Sequence of chain 1.H:
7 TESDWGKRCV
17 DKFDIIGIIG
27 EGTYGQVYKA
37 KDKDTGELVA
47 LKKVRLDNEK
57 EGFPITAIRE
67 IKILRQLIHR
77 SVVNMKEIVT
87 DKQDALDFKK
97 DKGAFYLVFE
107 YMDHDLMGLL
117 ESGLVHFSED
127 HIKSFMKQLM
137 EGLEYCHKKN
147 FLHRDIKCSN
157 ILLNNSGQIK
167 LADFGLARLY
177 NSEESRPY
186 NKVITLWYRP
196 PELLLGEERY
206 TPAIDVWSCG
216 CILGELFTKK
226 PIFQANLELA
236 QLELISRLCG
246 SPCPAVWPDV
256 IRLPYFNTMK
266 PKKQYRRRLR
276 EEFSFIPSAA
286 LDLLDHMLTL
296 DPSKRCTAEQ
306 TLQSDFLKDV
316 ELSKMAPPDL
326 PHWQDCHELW

The protein below binds the small molecule below.
Small molecule (SMILES): CC(C)c1nn(-c2c(Cl)cccc2Cl)c2nc(Cc3ccc(OCCO)cc3)[nH]c(=O)c12

Binding-site contacts:
Ligand atom C17 contacts residue PHE105 of chain 1.H at 3.6 Å (hydrophobic).
Ligand atom C9 contacts residue HIS110 of chain 1.H at 3.7 Å.
Ligand atom O1 contacts residue ASN607 of chain 1.G at 2.9 Å (h-bond).
Ligand atom C5 contacts residue MET108 of chain 1.H at 3.8 Å (hydrophobic).
Ligand atom C8 contacts residue ARG628 of chain 1.G at 3.5 Å.
Ligand atom C17 contacts residue VAL33 of chain 1.H at 3.6 Å (hydrophobic).
Ligand atom C10 contacts residue MET108 of chain 1.H at 3.5 Å (hydrophobic).
Ligand atom O3 contacts residue GLU106 of chain 1.H at 3.8 Å.
Ligand atom O3 contacts residue TYR107 of chain 1.H at 3.8 Å.
Ligand atom C17 contacts residue LYS48 of chain 1.H at 3.8 Å.
Ligand atom O2 contacts residue ARG628 of chain 1.G at 3.6 Å (salt-bridge).
Ligand atom C15 contacts residue ALA46 of chain 1.H at 3.6 Å (hydrophobic).
Ligand atom C16 contacts residue PHE105 of chain 1.H at 3.8 Å (hydrophobic).
Ligand atom C17 contacts residue ALA46 of chain 1.H at 3.7 Å (hydrophobic).
Ligand atom C16 contacts residue VAL79 of chain 1.H at 3.7 Å (hydrophobic).
Ligand atom C3 contacts residue ILE25 of chain 1.H at 3.7 Å (hydrophobic).
Ligand atom O1 contacts residue ARG647 of chain 1.G at 3.4 Å (salt-bridge).
Ligand atom C1 contacts residue ASN607 of chain 1.G at 3.5 Å.
Ligand atom N2 contacts residue LEU158 of chain 1.H at 3.6 Å.
Ligand atom C3 contacts residue ARG628 of chain 1.G at 3.6 Å.
Ligand atom C1 contacts residue ARG647 of chain 1.G at 3.5 Å.
Ligand atom CL2 contacts residue ILE25 of chain 1.H at 3.8 Å.
Ligand atom C4 contacts residue TYR107 of chain 1.H at 3.4 Å (hydrophobic).
Ligand atom C5 contacts residue TYR107 of chain 1.H at 3.3 Å (hydrophobic).
Ligand atom C9 contacts residue MET108 of chain 1.H at 3.3 Å (hydrophobic).
Ligand atom C12 contacts residue LEU158 of chain 1.H at 3.7 Å (hydrophobic).
Ligand atom C7 contacts residue ARG628 of chain 1.G at 3.6 Å.
Ligand atom O1 contacts residue ASN608 of chain 1.G at 3.5 Å.
Ligand atom O3 contacts residue ALA46 of chain 1.H at 3.7 Å.
Ligand atom O2 contacts residue ILE25 of chain 1.H at 3.5 Å (h-bond).
Ligand atom C4 contacts residue ILE25 of chain 1.H at 3.7 Å (hydrophobic).
Ligand atom C11 contacts residue MET108 of chain 1.H at 3.8 Å (hydrophobic).
Ligand atom N1 contacts residue MET108 of chain 1.H at 2.9 Å (h-bond).
Ligand atom CL1 contacts residue ALA168 of chain 1.H at 3.7 Å.
Ligand atom O3 contacts residue MET108 of chain 1.H at 3.1 Å (h-bond).
Ligand atom C6 contacts residue ARG628 of chain 1.G at 3.8 Å.
Ligand atom C13 contacts residue LEU158 of chain 1.H at 3.8 Å (hydrophobic).
Ligand atom C8 contacts residue ILE25 of chain 1.H at 3.6 Å (hydrophobic).
Ligand atom C10 contacts residue LEU158 of chain 1.H at 3.8 Å (hydrophobic).
Ligand atom C5 contacts residue ASP109 of chain 1.H at 3.3 Å.

Sequence of chain 1.G:
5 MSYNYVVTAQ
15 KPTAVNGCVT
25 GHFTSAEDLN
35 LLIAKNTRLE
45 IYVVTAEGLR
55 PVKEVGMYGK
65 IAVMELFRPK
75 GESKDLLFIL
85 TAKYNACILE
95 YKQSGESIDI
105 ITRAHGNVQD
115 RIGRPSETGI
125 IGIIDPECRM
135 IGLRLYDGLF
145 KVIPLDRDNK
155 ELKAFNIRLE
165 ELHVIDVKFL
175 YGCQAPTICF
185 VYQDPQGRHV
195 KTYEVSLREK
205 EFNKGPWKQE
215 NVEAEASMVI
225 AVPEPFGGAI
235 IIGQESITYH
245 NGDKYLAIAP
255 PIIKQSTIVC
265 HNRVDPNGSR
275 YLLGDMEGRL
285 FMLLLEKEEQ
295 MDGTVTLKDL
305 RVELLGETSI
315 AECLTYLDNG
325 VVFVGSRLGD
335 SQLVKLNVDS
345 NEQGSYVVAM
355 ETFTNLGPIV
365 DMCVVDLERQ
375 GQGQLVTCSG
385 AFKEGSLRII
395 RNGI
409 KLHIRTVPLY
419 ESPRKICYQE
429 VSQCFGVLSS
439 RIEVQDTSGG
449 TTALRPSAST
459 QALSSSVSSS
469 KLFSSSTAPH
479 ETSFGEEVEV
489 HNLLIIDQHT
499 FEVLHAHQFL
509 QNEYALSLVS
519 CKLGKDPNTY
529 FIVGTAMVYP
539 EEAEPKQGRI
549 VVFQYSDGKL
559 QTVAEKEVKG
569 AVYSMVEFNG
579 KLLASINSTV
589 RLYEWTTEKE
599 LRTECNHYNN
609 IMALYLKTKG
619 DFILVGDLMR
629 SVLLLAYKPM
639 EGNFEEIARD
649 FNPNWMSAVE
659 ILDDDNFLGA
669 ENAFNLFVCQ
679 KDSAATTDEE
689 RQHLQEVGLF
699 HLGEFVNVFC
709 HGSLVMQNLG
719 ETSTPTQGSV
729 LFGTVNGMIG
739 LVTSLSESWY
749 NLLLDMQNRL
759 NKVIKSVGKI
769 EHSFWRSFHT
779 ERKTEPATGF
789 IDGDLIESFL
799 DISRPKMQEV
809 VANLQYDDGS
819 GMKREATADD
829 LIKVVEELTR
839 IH